A small-molecule ligand and the protein it binds are described below.
Small molecule (SMILES): CCOC(=O)c1ccc(OCCCCC2CCN(c3ccc(C)nn3)CC2)cc1

Sequence of chain 13.D:
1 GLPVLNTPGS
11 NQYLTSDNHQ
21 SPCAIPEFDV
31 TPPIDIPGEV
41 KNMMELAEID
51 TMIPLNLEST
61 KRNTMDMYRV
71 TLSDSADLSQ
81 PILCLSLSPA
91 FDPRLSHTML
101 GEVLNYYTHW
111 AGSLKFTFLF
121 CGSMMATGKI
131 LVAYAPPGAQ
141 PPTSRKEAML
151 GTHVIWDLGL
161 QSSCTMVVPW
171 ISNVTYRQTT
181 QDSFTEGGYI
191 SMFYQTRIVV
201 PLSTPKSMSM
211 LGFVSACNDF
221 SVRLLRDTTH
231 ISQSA

Sequence of chain 14.D:
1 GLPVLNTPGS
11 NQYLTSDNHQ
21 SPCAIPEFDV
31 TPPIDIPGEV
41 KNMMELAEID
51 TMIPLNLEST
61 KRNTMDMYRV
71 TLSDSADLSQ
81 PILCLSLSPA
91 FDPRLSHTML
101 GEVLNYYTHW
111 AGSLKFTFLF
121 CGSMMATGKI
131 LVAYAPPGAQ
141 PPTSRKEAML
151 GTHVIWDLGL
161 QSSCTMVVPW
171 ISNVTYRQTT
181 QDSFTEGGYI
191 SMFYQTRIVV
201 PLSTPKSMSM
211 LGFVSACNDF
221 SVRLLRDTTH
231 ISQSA

Sequence of chain 13.B:
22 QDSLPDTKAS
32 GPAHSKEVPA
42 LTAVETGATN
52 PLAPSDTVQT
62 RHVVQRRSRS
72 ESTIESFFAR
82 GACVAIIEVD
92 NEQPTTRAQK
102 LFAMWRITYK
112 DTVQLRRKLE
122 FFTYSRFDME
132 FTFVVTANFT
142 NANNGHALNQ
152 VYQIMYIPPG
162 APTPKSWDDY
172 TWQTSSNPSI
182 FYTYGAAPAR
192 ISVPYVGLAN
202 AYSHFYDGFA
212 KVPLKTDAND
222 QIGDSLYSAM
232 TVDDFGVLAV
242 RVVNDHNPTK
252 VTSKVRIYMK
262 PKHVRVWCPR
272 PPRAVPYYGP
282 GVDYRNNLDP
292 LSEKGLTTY

Binding-site contacts:
Ligand atom C11 contacts residue TYR157 of chain 13.B at 3.6 Å (hydrophobic).
Ligand atom N3 contacts residue ILE192 of chain 13.B at 3.8 Å.
Ligand atom C23 contacts residue PHE236 of chain 13.B at 3.5 Å (hydrophobic).
Ligand atom C14 contacts residue PHE236 of chain 13.B at 3.9 Å (hydrophobic).
Ligand atom C3 contacts residue PRO179 of chain 13.B at 3.7 Å (hydrophobic).
Ligand atom C26 contacts residue THR109 of chain 13.B at 3.7 Å.
Ligand atom C19 contacts residue TYR110 of chain 13.B at 3.7 Å (hydrophobic).
Ligand atom C13 contacts residue VAL197 of chain 13.B at 3.6 Å (hydrophobic).
Ligand atom C14 contacts residue VAL197 of chain 13.B at 3.6 Å (hydrophobic).
Ligand atom C11 contacts residue VAL194 of chain 13.B at 3.7 Å (hydrophobic).
Ligand atom C10 contacts residue VAL194 of chain 13.B at 3.7 Å (hydrophobic).
Ligand atom C12 contacts residue PHE236 of chain 13.B at 3.8 Å (hydrophobic).
Ligand atom C19 contacts residue PHE236 of chain 13.B at 3.5 Å (hydrophobic).
Ligand atom O25 contacts residue TYR110 of chain 13.B at 3.0 Å.
Ligand atom C7 contacts residue PHE132 of chain 13.B at 3.6 Å (hydrophobic).
Ligand atom C3 contacts residue TYR157 of chain 13.B at 3.5 Å (hydrophobic).
Ligand atom C9 contacts residue TYR157 of chain 13.B at 3.8 Å (hydrophobic).
Ligand atom C1 contacts residue PRO179 of chain 13.B at 3.9 Å (hydrophobic).
Ligand atom C20 contacts residue TYR110 of chain 13.B at 3.5 Å (hydrophobic).
Ligand atom C9 contacts residue ILE108 of chain 13.B at 3.5 Å (hydrophobic).
Ligand atom C1 contacts residue ILE181 of chain 13.B at 3.4 Å (hydrophobic).
Ligand atom C4 contacts residue TYR157 of chain 13.B at 3.4 Å (hydrophobic).
Ligand atom C22 contacts residue PHE236 of chain 13.B at 3.9 Å (hydrophobic).
Ligand atom C3 contacts residue ALA24 of chain 13.D at 3.7 Å (hydrophobic).
Ligand atom C22 contacts residue TYR203 of chain 13.B at 3.5 Å (hydrophobic).
Ligand atom N6 contacts residue VAL194 of chain 13.B at 3.7 Å.
Ligand atom C21 contacts residue TYR203 of chain 13.B at 3.8 Å (hydrophobic).
Ligand atom C4 contacts residue ALA24 of chain 13.D at 3.8 Å (hydrophobic).
Ligand atom C1 contacts residue ILE155 of chain 13.B at 3.7 Å (hydrophobic).
Ligand atom N4 contacts residue LEU239 of chain 13.B at 3.8 Å.
Ligand atom C10 contacts residue TYR157 of chain 13.B at 3.6 Å (hydrophobic).
Ligand atom C8 contacts residue ILE108 of chain 13.B at 3.8 Å (hydrophobic).
Ligand atom C21 contacts residue PHE236 of chain 13.B at 3.4 Å (hydrophobic).
Ligand atom N4 contacts residue ILE192 of chain 13.B at 3.6 Å.
Ligand atom C27 contacts residue THR109 of chain 13.B at 3.5 Å.
Ligand atom C20 contacts residue PHE236 of chain 13.B at 3.2 Å (hydrophobic).
Ligand atom C23 contacts residue TYR110 of chain 13.B at 3.3 Å (hydrophobic).
Ligand atom C8 contacts residue PHE132 of chain 13.B at 3.4 Å (hydrophobic).
Ligand atom O24 contacts residue PHE236 of chain 13.B at 3.7 Å.
Ligand atom O24 contacts residue TYR110 of chain 13.B at 3.9 Å.